Sequence of chain 2.D:
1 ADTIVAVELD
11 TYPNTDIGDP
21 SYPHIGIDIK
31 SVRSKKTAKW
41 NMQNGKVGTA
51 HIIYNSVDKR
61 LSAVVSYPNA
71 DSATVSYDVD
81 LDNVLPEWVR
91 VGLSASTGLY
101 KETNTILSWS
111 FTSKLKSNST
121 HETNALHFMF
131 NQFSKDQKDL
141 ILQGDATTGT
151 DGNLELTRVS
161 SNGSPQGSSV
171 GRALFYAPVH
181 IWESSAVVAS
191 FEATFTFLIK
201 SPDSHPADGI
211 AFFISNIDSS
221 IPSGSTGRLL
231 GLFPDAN

A protein and the small-molecule ligand that binds it are described below.
Small molecule (SMILES): CC(C)[C@H](NC(=O)[C@@H](N)CC(=O)O)C(=O)N[C@@H](Cc1ccccc1)C(=O)N[C@@H](Cc1ccc(O)cc1)C(=O)N1CCC[C@H]1C(=O)N[C@@H](Cc1ccc(O)cc1)C(=O)N1CCC[C@H]1C(=O)N[C@@H](Cc1ccc(O)cc1)C(=O)N[C@@H](C)C(=O)N[C@@H](CO)C(=O)NCC(=O)N[C@@H](CO)C(=O)O

Binding-site contacts:
Ligand atom CG contacts residue SER201 of chain 2.D at 3.5 Å.
Ligand atom CB contacts residue SER204 of chain 2.D at 2.8 Å.
Ligand atom OD2 contacts residue LYS200 of chain 2.D at 2.9 Å.
Ligand atom CD2 contacts residue HIS205 of chain 2.D at 3.2 Å.
Ligand atom CD1 contacts residue LYS46 of chain 2.D at 3.4 Å.
Ligand atom CG contacts residue PRO206 of chain 2.D at 3.6 Å (hydrophobic).
Ligand atom CG contacts residue SER204 of chain 2.D at 3.6 Å.
Ligand atom O contacts residue GLN43 of chain 2.D at 2.8 Å (h-bond).
Ligand atom CG1 contacts residue ASN44 of chain 2.D at 2.8 Å.
Ligand atom CZ contacts residue PRO23 of chain 2.D at 3.5 Å (hydrophobic).
Ligand atom CG contacts residue ASN44 of chain 2.D at 3.2 Å.
Ligand atom CB contacts residue MET42 of chain 2.D at 3.3 Å (hydrophobic).
Ligand atom CD contacts residue PRO206 of chain 2.D at 3.7 Å (hydrophobic).
Ligand atom N contacts residue SER204 of chain 2.D at 3.6 Å.
Ligand atom CE1 contacts residue PRO23 of chain 2.D at 3.4 Å (hydrophobic).
Ligand atom CE1 contacts residue LYS46 of chain 2.D at 3.2 Å.
Ligand atom O contacts residue MET42 of chain 2.D at 3.2 Å (h-bond).
Ligand atom O contacts residue ASN41 of chain 2.D at 3.4 Å.
Ligand atom CB contacts residue ASN44 of chain 2.D at 2.9 Å.
Ligand atom O contacts residue ASN44 of chain 2.D at 3.1 Å (h-bond).
Ligand atom OXT contacts residue LYS46 of chain 2.D at 3.0 Å.
Ligand atom N contacts residue GLN43 of chain 2.D at 3.5 Å.
Ligand atom C contacts residue GLN43 of chain 2.D at 3.6 Å.
Ligand atom CG contacts residue MET42 of chain 2.D at 3.3 Å (hydrophobic).
Ligand atom C contacts residue MET42 of chain 2.D at 3.4 Å (hydrophobic).
Ligand atom CG1 contacts residue SER201 of chain 2.D at 2.9 Å.
Ligand atom CB contacts residue ASN41 of chain 2.D at 3.1 Å.
Ligand atom OH contacts residue TYR22 of chain 2.D at 2.7 Å.
Ligand atom OH contacts residue PRO23 of chain 2.D at 2.9 Å.
Ligand atom CD1 contacts residue ASN41 of chain 2.D at 3.1 Å.
Ligand atom CB contacts residue GLN43 of chain 2.D at 3.5 Å.
Ligand atom CB contacts residue SER204 of chain 2.D at 3.7 Å.
Ligand atom CA contacts residue GLN43 of chain 2.D at 3.3 Å.
Ligand atom CD contacts residue ASN44 of chain 2.D at 3.0 Å.
Ligand atom O contacts residue LYS46 of chain 2.D at 3.3 Å.
Ligand atom CE2 contacts residue HIS205 of chain 2.D at 3.3 Å.
Ligand atom CG2 contacts residue LYS200 of chain 2.D at 3.5 Å.
Ligand atom C contacts residue LYS46 of chain 2.D at 3.5 Å.
Ligand atom CG contacts residue ASN41 of chain 2.D at 3.3 Å.
Ligand atom O contacts residue MET42 of chain 2.D at 3.1 Å (h-bond).